Sequence of chain 1.B:
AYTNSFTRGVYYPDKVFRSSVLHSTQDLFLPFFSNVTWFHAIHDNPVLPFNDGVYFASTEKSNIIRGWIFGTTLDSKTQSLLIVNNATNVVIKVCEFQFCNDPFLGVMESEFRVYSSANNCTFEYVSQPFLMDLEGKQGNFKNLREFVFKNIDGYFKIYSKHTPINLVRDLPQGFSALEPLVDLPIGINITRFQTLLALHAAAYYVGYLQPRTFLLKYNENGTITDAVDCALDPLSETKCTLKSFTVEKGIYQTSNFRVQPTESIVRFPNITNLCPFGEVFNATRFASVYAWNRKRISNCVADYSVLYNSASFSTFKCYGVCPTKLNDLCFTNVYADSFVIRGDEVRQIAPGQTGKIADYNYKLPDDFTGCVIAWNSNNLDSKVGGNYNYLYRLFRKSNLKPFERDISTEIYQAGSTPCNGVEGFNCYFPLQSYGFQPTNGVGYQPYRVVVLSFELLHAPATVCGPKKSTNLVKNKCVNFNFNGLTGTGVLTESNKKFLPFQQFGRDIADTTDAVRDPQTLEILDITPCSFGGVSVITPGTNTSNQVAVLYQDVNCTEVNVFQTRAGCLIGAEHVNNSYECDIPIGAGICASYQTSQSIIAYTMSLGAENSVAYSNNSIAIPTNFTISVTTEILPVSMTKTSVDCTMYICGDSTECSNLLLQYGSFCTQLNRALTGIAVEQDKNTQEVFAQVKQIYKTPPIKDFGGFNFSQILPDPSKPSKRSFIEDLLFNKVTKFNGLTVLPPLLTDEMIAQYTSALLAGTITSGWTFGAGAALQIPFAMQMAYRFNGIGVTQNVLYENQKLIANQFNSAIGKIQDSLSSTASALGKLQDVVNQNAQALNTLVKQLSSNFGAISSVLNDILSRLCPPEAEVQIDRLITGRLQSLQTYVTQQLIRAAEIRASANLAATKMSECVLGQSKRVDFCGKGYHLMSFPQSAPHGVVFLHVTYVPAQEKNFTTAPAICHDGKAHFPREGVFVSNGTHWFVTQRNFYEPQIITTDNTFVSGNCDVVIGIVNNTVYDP

This small molecule binds to this protein.
Small molecule (SMILES): CC(=O)N[C@@H]1[C@@H](O)[C@H](O)[C@@H](CO)O[C@H]1O

Sequence of chain 1.A:
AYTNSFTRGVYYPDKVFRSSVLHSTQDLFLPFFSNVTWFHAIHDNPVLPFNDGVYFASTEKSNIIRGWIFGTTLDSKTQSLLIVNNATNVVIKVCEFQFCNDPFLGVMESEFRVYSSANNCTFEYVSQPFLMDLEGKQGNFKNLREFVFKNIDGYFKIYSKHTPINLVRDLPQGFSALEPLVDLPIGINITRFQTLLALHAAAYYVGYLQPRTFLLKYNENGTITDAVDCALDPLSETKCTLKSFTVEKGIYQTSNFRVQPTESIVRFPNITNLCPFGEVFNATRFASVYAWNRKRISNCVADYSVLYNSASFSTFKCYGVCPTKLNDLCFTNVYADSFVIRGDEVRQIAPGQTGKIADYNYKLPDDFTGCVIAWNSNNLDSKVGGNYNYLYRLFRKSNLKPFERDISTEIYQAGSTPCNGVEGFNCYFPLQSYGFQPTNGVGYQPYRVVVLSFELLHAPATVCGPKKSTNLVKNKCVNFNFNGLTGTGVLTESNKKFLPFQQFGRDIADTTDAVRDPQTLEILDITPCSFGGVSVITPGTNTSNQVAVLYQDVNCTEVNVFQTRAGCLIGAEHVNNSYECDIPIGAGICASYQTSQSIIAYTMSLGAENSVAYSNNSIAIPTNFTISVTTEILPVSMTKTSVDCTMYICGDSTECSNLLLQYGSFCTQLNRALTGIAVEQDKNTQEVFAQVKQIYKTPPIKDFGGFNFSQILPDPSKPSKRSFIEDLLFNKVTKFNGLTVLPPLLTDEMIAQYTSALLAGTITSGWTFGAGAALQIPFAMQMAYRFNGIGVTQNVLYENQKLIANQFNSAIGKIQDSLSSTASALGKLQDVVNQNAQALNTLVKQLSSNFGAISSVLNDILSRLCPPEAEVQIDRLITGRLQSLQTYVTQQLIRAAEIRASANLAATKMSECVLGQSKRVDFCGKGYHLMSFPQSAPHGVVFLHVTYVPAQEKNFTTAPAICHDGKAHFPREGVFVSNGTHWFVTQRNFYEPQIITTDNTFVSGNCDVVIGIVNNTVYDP

Binding-site contacts:
Ligand atom C3 contacts residue ASN225 of chain 1.B at 3.7 Å.
Ligand atom O7 contacts residue ASN225 of chain 1.B at 4.0 Å.
Ligand atom C4 contacts residue ASN225 of chain 1.B at 4.2 Å.
Ligand atom C1 contacts residue THR227 of chain 1.B at 4.0 Å.
Ligand atom O7 contacts residue ARG448 of chain 1.A at 2.9 Å (salt-bridge).
Ligand atom N2 contacts residue ASN225 of chain 1.B at 2.8 Å (h-bond).
Ligand atom C8 contacts residue LYS453 of chain 1.A at 4.2 Å.
Ligand atom C7 contacts residue ARG448 of chain 1.A at 4.1 Å.
Ligand atom O6 contacts residue THR99 of chain 1.B at 3.5 Å.
Ligand atom C5 contacts residue ASN225 of chain 1.B at 3.7 Å.
Ligand atom C5 contacts residue THR227 of chain 1.B at 4.2 Å.
Ligand atom O5 contacts residue ASN225 of chain 1.B at 2.4 Å (h-bond).
Ligand atom C7 contacts residue ASN225 of chain 1.B at 3.6 Å.
Ligand atom C6 contacts residue THR99 of chain 1.B at 4.3 Å.
Ligand atom C2 contacts residue ASN225 of chain 1.B at 2.4 Å.
Ligand atom C8 contacts residue ASN225 of chain 1.B at 4.4 Å.
Ligand atom O5 contacts residue THR227 of chain 1.B at 4.0 Å.
Ligand atom C1 contacts residue ASN225 of chain 1.B at 1.4 Å.
Ligand atom O5 contacts residue THR99 of chain 1.B at 4.3 Å.
Ligand atom O6 contacts residue THR227 of chain 1.B at 4.1 Å.